Sequence of chain 1.C:
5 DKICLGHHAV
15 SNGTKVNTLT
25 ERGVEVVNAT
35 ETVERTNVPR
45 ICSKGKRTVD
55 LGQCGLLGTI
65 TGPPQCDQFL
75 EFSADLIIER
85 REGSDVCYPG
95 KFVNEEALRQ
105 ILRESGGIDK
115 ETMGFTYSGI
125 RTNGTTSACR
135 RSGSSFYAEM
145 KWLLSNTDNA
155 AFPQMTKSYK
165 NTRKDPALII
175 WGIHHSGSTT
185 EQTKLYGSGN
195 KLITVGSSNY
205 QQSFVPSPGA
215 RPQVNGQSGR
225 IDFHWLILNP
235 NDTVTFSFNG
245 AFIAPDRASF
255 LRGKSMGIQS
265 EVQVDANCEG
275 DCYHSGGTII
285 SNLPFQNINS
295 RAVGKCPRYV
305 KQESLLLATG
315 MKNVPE

Binding-site contacts:
Ligand atom C6 contacts residue THR313 of chain 1.C at 4.3 Å.
Ligand atom C5 contacts residue ASN32 of chain 1.C at 3.6 Å.
Ligand atom C1 contacts residue THR313 of chain 1.C at 4.1 Å.
Ligand atom C3 contacts residue ASN32 of chain 1.C at 3.6 Å.
Ligand atom O6 contacts residue ASN32 of chain 1.C at 4.4 Å.
Ligand atom O6 contacts residue THR313 of chain 1.C at 3.9 Å.
Ligand atom C1 contacts residue ASN32 of chain 1.C at 1.5 Å.
Ligand atom N2 contacts residue ASN32 of chain 1.C at 2.9 Å (h-bond).
Ligand atom O5 contacts residue ASN32 of chain 1.C at 2.4 Å (h-bond).
Ligand atom C7 contacts residue ASN32 of chain 1.C at 3.5 Å.
Ligand atom C5 contacts residue THR34 of chain 1.C at 4.4 Å.
Ligand atom C2 contacts residue ASN32 of chain 1.C at 2.3 Å.
Ligand atom C1 contacts residue ALA33 of chain 1.C at 4.2 Å (hydrophobic).
Ligand atom O5 contacts residue ALA33 of chain 1.C at 3.8 Å.
Ligand atom O6 contacts residue LEU52 of chain 1.D at 4.1 Å.
Ligand atom C6 contacts residue THR34 of chain 1.C at 4.0 Å.
Ligand atom O3 contacts residue ASN32 of chain 1.C at 4.4 Å.
Ligand atom O5 contacts residue THR313 of chain 1.C at 3.5 Å (h-bond).
Ligand atom C4 contacts residue ASN32 of chain 1.C at 4.0 Å.
Ligand atom O7 contacts residue ASN32 of chain 1.C at 3.6 Å (h-bond).

Sequence of chain 1.D:
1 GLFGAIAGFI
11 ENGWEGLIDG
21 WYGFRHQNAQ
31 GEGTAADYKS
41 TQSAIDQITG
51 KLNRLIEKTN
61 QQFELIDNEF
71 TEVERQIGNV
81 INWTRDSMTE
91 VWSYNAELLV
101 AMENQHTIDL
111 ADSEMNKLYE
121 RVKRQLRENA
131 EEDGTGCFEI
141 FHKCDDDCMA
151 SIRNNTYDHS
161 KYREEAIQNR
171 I

This protein binds this small molecule.
Small molecule (SMILES): CC(=O)N[C@@H]1[C@@H](O)[C@H](O)[C@@H](CO)O[C@H]1O